Sequence of chain 2.A:
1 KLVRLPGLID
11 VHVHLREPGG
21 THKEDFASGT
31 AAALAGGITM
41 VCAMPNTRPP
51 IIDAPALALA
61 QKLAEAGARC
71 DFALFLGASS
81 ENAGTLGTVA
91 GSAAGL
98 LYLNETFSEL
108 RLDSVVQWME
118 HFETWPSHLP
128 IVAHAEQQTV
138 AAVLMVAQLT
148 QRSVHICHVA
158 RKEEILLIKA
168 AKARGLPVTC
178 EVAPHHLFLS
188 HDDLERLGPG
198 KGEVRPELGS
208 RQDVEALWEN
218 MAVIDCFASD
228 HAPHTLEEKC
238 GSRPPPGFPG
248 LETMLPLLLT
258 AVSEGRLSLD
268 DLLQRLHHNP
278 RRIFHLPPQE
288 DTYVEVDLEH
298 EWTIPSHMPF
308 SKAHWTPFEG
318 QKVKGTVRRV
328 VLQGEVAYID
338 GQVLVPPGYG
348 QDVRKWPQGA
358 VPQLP

Binding-site contacts:
Ligand atom F5 contacts residue HIS14 of chain 2.A at 3.5 Å.
Ligand atom O6 contacts residue ARG202 of chain 2.A at 3.8 Å.
Ligand atom N1 contacts residue ZN1 of chain 2.D at 4.0 Å.
Ligand atom O42 contacts residue ALA229 of chain 2.A at 3.7 Å.
Ligand atom O42 contacts residue PRO243 of chain 2.A at 3.1 Å (h-bond).
Ligand atom F5 contacts residue KCX97 of chain 2.A at 3.8 Å.
Ligand atom O42 contacts residue HIS231 of chain 2.A at 2.9 Å (h-bond).
Ligand atom O41 contacts residue ARG16 of chain 2.A at 2.9 Å (salt-bridge).
Ligand atom C2 contacts residue ARG202 of chain 2.A at 3.5 Å.
Ligand atom C41 contacts residue ASN46 of chain 2.A at 3.9 Å.
Ligand atom C5 contacts residue ASN46 of chain 2.A at 4.1 Å.
Ligand atom C2 contacts residue PRO243 of chain 2.A at 3.5 Å (hydrophobic).
Ligand atom O6 contacts residue HIS131 of chain 2.A at 3.0 Å (h-bond).
Ligand atom C6 contacts residue ARG202 of chain 2.A at 3.7 Å.
Ligand atom C6 contacts residue ZN1 of chain 2.D at 3.3 Å.
Ligand atom N3 contacts residue ALA229 of chain 2.A at 3.9 Å.
Ligand atom N3 contacts residue GLY244 of chain 2.A at 3.9 Å.
Ligand atom F5 contacts residue ASN46 of chain 2.A at 3.0 Å.
Ligand atom O41 contacts residue ASN46 of chain 2.A at 2.8 Å (h-bond).
Ligand atom C41 contacts residue PRO243 of chain 2.A at 3.9 Å (hydrophobic).
Ligand atom O2 contacts residue GLY244 of chain 2.A at 3.2 Å (h-bond).
Ligand atom O42 contacts residue ARG16 of chain 2.A at 2.7 Å (salt-bridge).
Ligand atom N1 contacts residue ASP227 of chain 2.A at 4.1 Å.
Ligand atom O6 contacts residue KCX97 of chain 2.A at 3.8 Å.
Ligand atom C41 contacts residue ARG16 of chain 2.A at 3.4 Å.
Ligand atom O2 contacts residue VAL201 of chain 2.A at 3.5 Å.
Ligand atom O6 contacts residue ZN1 of chain 2.D at 2.4 Å.
Ligand atom O2 contacts residue PRO243 of chain 2.A at 3.3 Å.
Ligand atom C5 contacts residue HIS14 of chain 2.A at 4.1 Å.
Ligand atom F5 contacts residue TYR99 of chain 2.A at 3.7 Å.
Ligand atom C2 contacts residue GLY244 of chain 2.A at 4.0 Å.
Ligand atom C6 contacts residue HIS131 of chain 2.A at 4.1 Å.
Ligand atom O41 contacts residue HIS14 of chain 2.A at 3.4 Å.
Ligand atom N3 contacts residue PRO243 of chain 2.A at 3.0 Å (h-bond).
Ligand atom F5 contacts residue ZN1 of chain 2.C at 4.0 Å.
Ligand atom C4 contacts residue PRO243 of chain 2.A at 3.9 Å (hydrophobic).
Ligand atom C41 contacts residue ALA229 of chain 2.A at 4.0 Å (hydrophobic).
Ligand atom N1 contacts residue ARG202 of chain 2.A at 2.8 Å (salt-bridge).
Ligand atom C5 contacts residue ZN1 of chain 2.C at 4.1 Å.
Ligand atom O2 contacts residue ARG202 of chain 2.A at 3.0 Å (salt-bridge).

A protein and the small-molecule ligand that binds it are described below.
Small molecule (SMILES): O=C(O)c1[nH]c(=O)[nH]c(=O)c1F